The small molecule below binds the protein below.
Small molecule (SMILES): CC(=O)N[C@@H]1[C@@H](O)[C@H](O[C@@H]2O[C@H](CO)[C@H](O)[C@H](O[C@@H]3O[C@H](CO)[C@@H](O)[C@H](O)[C@H]3NC(C)=O)[C@H]2O)[C@@H](CO)O[C@H]1O

Sequence of chain 1.A:
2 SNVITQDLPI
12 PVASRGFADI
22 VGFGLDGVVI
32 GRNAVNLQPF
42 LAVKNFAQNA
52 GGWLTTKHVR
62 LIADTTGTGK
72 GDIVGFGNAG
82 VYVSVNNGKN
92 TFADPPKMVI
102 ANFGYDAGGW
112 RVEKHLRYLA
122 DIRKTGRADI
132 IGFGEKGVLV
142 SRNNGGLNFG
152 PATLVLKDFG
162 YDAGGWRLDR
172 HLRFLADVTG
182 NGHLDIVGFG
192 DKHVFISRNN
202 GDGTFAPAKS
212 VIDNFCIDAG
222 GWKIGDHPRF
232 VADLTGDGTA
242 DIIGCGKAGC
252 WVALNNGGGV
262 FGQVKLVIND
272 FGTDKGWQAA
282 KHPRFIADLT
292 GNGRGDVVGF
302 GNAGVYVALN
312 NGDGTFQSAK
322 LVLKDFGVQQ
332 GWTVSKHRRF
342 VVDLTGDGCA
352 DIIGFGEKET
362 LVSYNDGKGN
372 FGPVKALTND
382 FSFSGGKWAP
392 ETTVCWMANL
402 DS

Binding-site contacts:
Ligand atom O3 contacts residue ASP326 of chain 1.A at 2.7 Å (salt-bridge).
Ligand atom C7 contacts residue GLU358 of chain 1.A at 3.9 Å.
Ligand atom C3 contacts residue TRP333 of chain 1.A at 3.7 Å (hydrophobic).
Ligand atom C8 contacts residue TRP333 of chain 1.A at 3.5 Å (hydrophobic).
Ligand atom O4 contacts residue LYS359 of chain 1.A at 3.1 Å (salt-bridge).
Ligand atom C1 contacts residue GLN331 of chain 1.A at 3.9 Å.
Ligand atom C2 contacts residue GLN331 of chain 1.A at 3.6 Å.
Ligand atom O7 contacts residue GLU358 of chain 1.A at 3.0 Å (salt-bridge).
Ligand atom O4 contacts residue GLU358 of chain 1.A at 4.0 Å.
Ligand atom O2 contacts residue GLN331 of chain 1.A at 4.0 Å.
Ligand atom N2 contacts residue TRP333 of chain 1.A at 3.2 Å (h-bond).
Ligand atom C8 contacts residue GLY332 of chain 1.A at 3.6 Å.
Ligand atom O3 contacts residue LEU362 of chain 1.A at 3.4 Å.
Ligand atom C2 contacts residue GLU358 of chain 1.A at 3.8 Å.
Ligand atom C7 contacts residue GLN331 of chain 1.A at 3.9 Å.
Ligand atom N2 contacts residue GLN331 of chain 1.A at 2.9 Å (h-bond).
Ligand atom O4 contacts residue GLU358 of chain 1.A at 3.7 Å.
Ligand atom O4 contacts residue ASP326 of chain 1.A at 3.0 Å (salt-bridge).
Ligand atom C3 contacts residue LEU362 of chain 1.A at 4.0 Å (hydrophobic).
Ligand atom C4 contacts residue LEU362 of chain 1.A at 3.9 Å (hydrophobic).
Ligand atom C8 contacts residue GLN331 of chain 1.A at 4.0 Å.
Ligand atom O7 contacts residue TRP333 of chain 1.A at 3.7 Å.
Ligand atom O3 contacts residue GLN331 of chain 1.A at 4.2 Å.
Ligand atom O3 contacts residue TRP333 of chain 1.A at 2.9 Å (h-bond).
Ligand atom C8 contacts residue HIS338 of chain 1.A at 3.5 Å.
Ligand atom C8 contacts residue GLU358 of chain 1.A at 3.9 Å.
Ligand atom C4 contacts residue LYS359 of chain 1.A at 3.5 Å.
Ligand atom O6 contacts residue LYS359 of chain 1.A at 3.2 Å (salt-bridge).
Ligand atom O5 contacts residue GLU358 of chain 1.A at 3.9 Å.
Ligand atom C2 contacts residue LEU362 of chain 1.A at 4.0 Å (hydrophobic).
Ligand atom C1 contacts residue GLU358 of chain 1.A at 4.1 Å.
Ligand atom C3 contacts residue ASP326 of chain 1.A at 3.6 Å.
Ligand atom C3 contacts residue GLN331 of chain 1.A at 3.6 Å.
Ligand atom O6 contacts residue GLU360 of chain 1.A at 3.6 Å.
Ligand atom C7 contacts residue TRP333 of chain 1.A at 3.5 Å (hydrophobic).
Ligand atom O2 contacts residue GLY332 of chain 1.A at 4.1 Å.
Ligand atom C2 contacts residue TRP333 of chain 1.A at 4.0 Å (hydrophobic).
Ligand atom C6 contacts residue LYS359 of chain 1.A at 3.6 Å.
Ligand atom C4 contacts residue ASP326 of chain 1.A at 4.0 Å.
Ligand atom O7 contacts residue GLY357 of chain 1.A at 3.4 Å.